The small molecule below binds the protein below.
Small molecule (SMILES): CC(=O)N[C@@H]1[C@@H](O)[C@H](O)[C@@H](CO)O[C@H]1O

Sequence of chain 1.A:
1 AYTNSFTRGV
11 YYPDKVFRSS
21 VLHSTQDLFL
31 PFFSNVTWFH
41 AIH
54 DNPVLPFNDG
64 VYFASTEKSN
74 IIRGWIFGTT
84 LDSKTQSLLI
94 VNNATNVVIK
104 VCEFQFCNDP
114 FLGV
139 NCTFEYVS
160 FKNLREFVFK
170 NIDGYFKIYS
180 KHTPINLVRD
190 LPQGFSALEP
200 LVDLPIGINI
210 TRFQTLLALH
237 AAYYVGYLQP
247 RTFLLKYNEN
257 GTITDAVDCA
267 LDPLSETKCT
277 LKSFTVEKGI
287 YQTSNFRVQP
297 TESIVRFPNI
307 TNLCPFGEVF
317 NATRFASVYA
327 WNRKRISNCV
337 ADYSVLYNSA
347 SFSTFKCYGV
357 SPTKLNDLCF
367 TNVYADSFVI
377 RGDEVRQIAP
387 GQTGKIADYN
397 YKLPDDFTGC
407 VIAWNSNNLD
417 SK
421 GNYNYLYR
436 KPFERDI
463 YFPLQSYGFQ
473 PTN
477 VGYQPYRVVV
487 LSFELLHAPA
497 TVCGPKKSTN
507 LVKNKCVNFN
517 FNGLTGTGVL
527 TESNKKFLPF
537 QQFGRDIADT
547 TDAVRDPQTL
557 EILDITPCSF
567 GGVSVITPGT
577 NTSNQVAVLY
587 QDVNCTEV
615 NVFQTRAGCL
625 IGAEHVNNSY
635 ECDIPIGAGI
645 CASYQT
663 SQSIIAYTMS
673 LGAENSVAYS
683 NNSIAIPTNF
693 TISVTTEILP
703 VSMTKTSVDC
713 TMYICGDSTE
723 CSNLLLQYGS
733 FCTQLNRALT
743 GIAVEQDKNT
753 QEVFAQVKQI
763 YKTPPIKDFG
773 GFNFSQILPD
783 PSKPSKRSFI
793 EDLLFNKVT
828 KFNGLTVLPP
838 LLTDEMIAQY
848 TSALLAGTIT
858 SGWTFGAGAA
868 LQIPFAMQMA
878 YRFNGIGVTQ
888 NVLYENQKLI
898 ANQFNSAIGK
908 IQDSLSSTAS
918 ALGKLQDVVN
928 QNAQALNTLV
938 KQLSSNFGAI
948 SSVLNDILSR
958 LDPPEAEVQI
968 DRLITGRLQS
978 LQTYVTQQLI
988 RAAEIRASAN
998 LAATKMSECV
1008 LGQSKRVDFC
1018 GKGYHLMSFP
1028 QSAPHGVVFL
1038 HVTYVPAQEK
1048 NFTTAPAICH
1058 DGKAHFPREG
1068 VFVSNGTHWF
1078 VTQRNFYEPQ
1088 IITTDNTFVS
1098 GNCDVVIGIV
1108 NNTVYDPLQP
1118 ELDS

Binding-site contacts:
Ligand atom C7 contacts residue ASN317 of chain 1.A at 3.8 Å.
Ligand atom C8 contacts residue LEU342 of chain 1.A at 3.5 Å (hydrophobic).
Ligand atom C4 contacts residue ASN317 of chain 1.A at 4.3 Å.
Ligand atom N2 contacts residue ASN317 of chain 1.A at 3.0 Å (h-bond).
Ligand atom C7 contacts residue PHE312 of chain 1.A at 4.5 Å (hydrophobic).
Ligand atom O5 contacts residue ASN317 of chain 1.A at 2.4 Å (h-bond).
Ligand atom C3 contacts residue ASN317 of chain 1.A at 3.9 Å.
Ligand atom C8 contacts residue PHE316 of chain 1.A at 3.7 Å (hydrophobic).
Ligand atom C1 contacts residue ASN317 of chain 1.A at 1.5 Å.
Ligand atom O3 contacts residue VAL341 of chain 1.A at 3.7 Å.
Ligand atom C7 contacts residue GLY313 of chain 1.A at 3.8 Å.
Ligand atom C8 contacts residue PHE312 of chain 1.A at 3.8 Å (hydrophobic).
Ligand atom C2 contacts residue ASN317 of chain 1.A at 2.5 Å.
Ligand atom O7 contacts residue ASN317 of chain 1.A at 4.2 Å.
Ligand atom C5 contacts residue ASN317 of chain 1.A at 3.8 Å.
Ligand atom O7 contacts residue PHE312 of chain 1.A at 4.5 Å.
Ligand atom O7 contacts residue GLY313 of chain 1.A at 3.5 Å.
Ligand atom C8 contacts residue GLY313 of chain 1.A at 3.9 Å.